Sequence of chain 1.A:
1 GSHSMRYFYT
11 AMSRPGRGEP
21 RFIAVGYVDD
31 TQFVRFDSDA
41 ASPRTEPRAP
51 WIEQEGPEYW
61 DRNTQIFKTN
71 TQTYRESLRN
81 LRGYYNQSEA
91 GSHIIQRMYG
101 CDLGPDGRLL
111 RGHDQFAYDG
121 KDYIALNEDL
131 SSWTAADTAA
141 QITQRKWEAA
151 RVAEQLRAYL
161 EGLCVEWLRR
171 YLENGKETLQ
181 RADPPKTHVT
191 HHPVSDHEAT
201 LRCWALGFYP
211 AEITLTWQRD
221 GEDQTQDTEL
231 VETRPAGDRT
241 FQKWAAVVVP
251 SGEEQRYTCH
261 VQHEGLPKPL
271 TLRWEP

A protein and the small-molecule ligand that binds it are described below.
Small molecule (SMILES): CC[C@H](C)[C@H](NC(=O)[C@H](CC(=O)O)NC(=O)[C@@H]1CCCN1C(=O)[C@@H](N)CC(N)=O)C(=O)N[C@H](C=O)C(C)C.NC(=O)CC[C@H](NC(=O)[C@@H](N)Cc1ccc(O)cc1)C(=O)N[C@@H](Cc1ccc(O)cc1)C(=O)O

Binding-site contacts:
Ligand atom C contacts residue LYS146 of chain 1.A at 3.4 Å.
Ligand atom O contacts residue TRP147 of chain 1.A at 3.0 Å (h-bond).
Ligand atom CA contacts residue SER77 of chain 1.A at 3.4 Å.
Ligand atom CG contacts residue ARG97 of chain 1.A at 3.4 Å.
Ligand atom OD1 contacts residue ARG62 of chain 1.A at 3.1 Å (salt-bridge).
Ligand atom O contacts residue TYR84 of chain 1.A at 2.8 Å (h-bond).
Ligand atom OXT contacts residue TYR84 of chain 1.A at 3.2 Å (h-bond).
Ligand atom OD1 contacts residue ASN63 of chain 1.A at 2.9 Å (h-bond).
Ligand atom CA contacts residue TYR7 of chain 1.A at 3.2 Å (hydrophobic).
Ligand atom OH contacts residue ILE95 of chain 1.A at 2.9 Å.
Ligand atom OD1 contacts residue ARG97 of chain 1.A at 2.9 Å (salt-bridge).
Ligand atom C contacts residue TYR84 of chain 1.A at 3.3 Å (hydrophobic).
Ligand atom O contacts residue TYR159 of chain 1.A at 2.5 Å (h-bond).
Ligand atom O contacts residue LYS146 of chain 1.A at 3.3 Å.
Ligand atom N contacts residue TYR99 of chain 1.A at 3.1 Å (h-bond).
Ligand atom C contacts residue TYR7 of chain 1.A at 3.3 Å (hydrophobic).
Ligand atom CE2 contacts residue GLN155 of chain 1.A at 3.3 Å.
Ligand atom CG1 contacts residue ILE66 of chain 1.A at 3.5 Å (hydrophobic).
Ligand atom N contacts residue TYR7 of chain 1.A at 3.4 Å (h-bond).
Ligand atom OXT contacts residue ASN80 of chain 1.A at 2.6 Å (h-bond).
Ligand atom OD2 contacts residue LEU156 of chain 1.A at 3.4 Å.
Ligand atom N contacts residue TYR171 of chain 1.A at 2.8 Å (h-bond).
Ligand atom OD1 contacts residue TYR99 of chain 1.A at 3.3 Å (h-bond).
Ligand atom CG contacts residue THR73 of chain 1.A at 3.4 Å.
Ligand atom CD contacts residue GLU76 of chain 1.A at 3.5 Å.
Ligand atom OH contacts residue GLN155 of chain 1.A at 3.0 Å (h-bond).
Ligand atom CD1 contacts residue SER77 of chain 1.A at 3.3 Å.
Ligand atom OD2 contacts residue ARG97 of chain 1.A at 2.7 Å (salt-bridge).
Ligand atom O contacts residue ILE66 of chain 1.A at 3.5 Å.
Ligand atom CA contacts residue TYR99 of chain 1.A at 3.2 Å (hydrophobic).
Ligand atom N contacts residue SER77 of chain 1.A at 3.2 Å (h-bond).
Ligand atom CB contacts residue THR143 of chain 1.A at 3.4 Å.
Ligand atom N contacts residue TYR7 of chain 1.A at 3.1 Å (h-bond).
Ligand atom CB contacts residue TYR99 of chain 1.A at 3.2 Å (hydrophobic).
Ligand atom CD2 contacts residue LEU81 of chain 1.A at 3.3 Å (hydrophobic).
Ligand atom O contacts residue THR143 of chain 1.A at 2.9 Å (h-bond).
Ligand atom CB contacts residue TRP167 of chain 1.A at 3.5 Å (hydrophobic).
Ligand atom OH contacts residue PHE116 of chain 1.A at 2.6 Å.
Ligand atom CD contacts residue ASN63 of chain 1.A at 3.1 Å.
Ligand atom OXT contacts residue LYS146 of chain 1.A at 2.7 Å (salt-bridge).